A small-molecule ligand and the protein it binds are described below.
Small molecule (SMILES): Nc1ncnc2c1ncn2[C@H]1C[C@H](O)[C@@H](COP(=O)(O)O)O1

Sequence of chain 1.PA:
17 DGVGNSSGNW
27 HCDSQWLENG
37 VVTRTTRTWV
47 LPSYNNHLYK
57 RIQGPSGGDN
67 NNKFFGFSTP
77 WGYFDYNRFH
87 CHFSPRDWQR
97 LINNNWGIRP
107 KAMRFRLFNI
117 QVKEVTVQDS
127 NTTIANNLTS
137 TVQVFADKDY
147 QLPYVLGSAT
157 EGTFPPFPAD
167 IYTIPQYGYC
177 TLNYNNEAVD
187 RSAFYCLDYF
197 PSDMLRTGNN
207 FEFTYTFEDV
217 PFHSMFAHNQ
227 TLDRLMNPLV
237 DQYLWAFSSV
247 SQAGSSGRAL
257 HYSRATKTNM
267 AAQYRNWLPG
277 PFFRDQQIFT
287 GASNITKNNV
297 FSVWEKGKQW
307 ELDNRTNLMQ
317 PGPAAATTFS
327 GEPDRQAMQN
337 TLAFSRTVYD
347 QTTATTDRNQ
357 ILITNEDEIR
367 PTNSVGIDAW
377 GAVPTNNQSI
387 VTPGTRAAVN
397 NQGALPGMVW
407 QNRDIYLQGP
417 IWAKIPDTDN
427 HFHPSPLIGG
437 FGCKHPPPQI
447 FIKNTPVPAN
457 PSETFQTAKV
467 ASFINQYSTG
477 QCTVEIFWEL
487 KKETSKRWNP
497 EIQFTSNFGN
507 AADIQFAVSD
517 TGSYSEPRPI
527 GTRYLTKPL

Sequence of chain 1.CA:
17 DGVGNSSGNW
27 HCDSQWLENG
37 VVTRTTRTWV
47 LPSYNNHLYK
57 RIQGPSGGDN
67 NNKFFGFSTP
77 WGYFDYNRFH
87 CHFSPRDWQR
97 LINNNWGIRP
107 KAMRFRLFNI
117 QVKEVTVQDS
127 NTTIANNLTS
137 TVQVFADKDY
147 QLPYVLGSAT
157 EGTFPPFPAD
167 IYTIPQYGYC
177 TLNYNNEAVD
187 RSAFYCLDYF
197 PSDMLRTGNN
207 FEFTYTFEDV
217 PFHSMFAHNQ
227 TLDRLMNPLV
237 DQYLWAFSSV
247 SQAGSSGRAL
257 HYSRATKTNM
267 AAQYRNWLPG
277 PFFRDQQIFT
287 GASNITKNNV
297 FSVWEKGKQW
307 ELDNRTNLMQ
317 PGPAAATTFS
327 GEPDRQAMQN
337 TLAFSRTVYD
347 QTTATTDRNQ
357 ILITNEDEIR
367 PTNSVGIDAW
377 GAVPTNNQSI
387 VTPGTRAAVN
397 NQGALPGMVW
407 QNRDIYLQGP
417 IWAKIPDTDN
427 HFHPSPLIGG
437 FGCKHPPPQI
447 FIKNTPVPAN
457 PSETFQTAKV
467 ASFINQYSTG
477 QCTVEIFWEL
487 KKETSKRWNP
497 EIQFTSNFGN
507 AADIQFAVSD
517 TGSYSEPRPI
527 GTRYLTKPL

Binding-site contacts:
Ligand atom N7 contacts residue SER431 of chain 1.PA at 3.8 Å.
Ligand atom O2P contacts residue ASN426 of chain 1.CA at 3.3 Å.
Ligand atom C5' contacts residue HIS427 of chain 1.CA at 4.0 Å.
Ligand atom N7 contacts residue ASN426 of chain 1.CA at 3.5 Å (h-bond).
Ligand atom N1 contacts residue GLY438 of chain 1.PA at 3.7 Å.
Ligand atom N3 contacts residue PRO217 of chain 1.PA at 3.9 Å.
Ligand atom N1 contacts residue PRO430 of chain 1.PA at 3.5 Å (h-bond).
Ligand atom O2P contacts residue HIS427 of chain 1.CA at 3.1 Å.
Ligand atom C2 contacts residue PRO217 of chain 1.PA at 3.8 Å (hydrophobic).
Ligand atom C2' contacts residue HIS429 of chain 1.PA at 3.7 Å.
Ligand atom C6 contacts residue PRO430 of chain 1.PA at 3.7 Å (hydrophobic).
Ligand atom P contacts residue ASP425 of chain 1.CA at 3.7 Å.
Ligand atom O5' contacts residue HIS429 of chain 1.PA at 4.2 Å.
Ligand atom N7 contacts residue ASN408 of chain 1.PA at 3.5 Å (h-bond).
Ligand atom C4 contacts residue PRO217 of chain 1.PA at 3.8 Å (hydrophobic).
Ligand atom O2P contacts residue ASP425 of chain 1.CA at 3.2 Å (salt-bridge).
Ligand atom C5 contacts residue PRO217 of chain 1.PA at 3.8 Å (hydrophobic).
Ligand atom C6 contacts residue PRO217 of chain 1.PA at 4.0 Å (hydrophobic).
Ligand atom C5' contacts residue HIS429 of chain 1.PA at 3.1 Å.
Ligand atom C6 contacts residue SER431 of chain 1.PA at 3.8 Å.
Ligand atom N6 contacts residue PRO430 of chain 1.PA at 4.1 Å.
Ligand atom N3 contacts residue PRO430 of chain 1.PA at 4.1 Å.
Ligand atom C8 contacts residue ASN426 of chain 1.CA at 3.0 Å.
Ligand atom N6 contacts residue PRO432 of chain 1.PA at 4.0 Å.
Ligand atom N6 contacts residue GLY436 of chain 1.PA at 3.8 Å.
Ligand atom C8 contacts residue ASP425 of chain 1.CA at 4.1 Å.
Ligand atom C2 contacts residue PRO430 of chain 1.PA at 3.8 Å (hydrophobic).
Ligand atom N6 contacts residue SER431 of chain 1.PA at 3.3 Å.
Ligand atom N6 contacts residue ASN408 of chain 1.PA at 3.9 Å.
Ligand atom C2' contacts residue PRO430 of chain 1.PA at 3.5 Å (hydrophobic).
Ligand atom O4' contacts residue HIS429 of chain 1.PA at 4.0 Å.
Ligand atom C2 contacts residue GLY438 of chain 1.PA at 3.9 Å.
Ligand atom C4' contacts residue HIS429 of chain 1.PA at 3.9 Å.
Ligand atom O4' contacts residue ASN426 of chain 1.CA at 4.0 Å.
Ligand atom N6 contacts residue GLY438 of chain 1.PA at 4.2 Å.
Ligand atom C5 contacts residue SER431 of chain 1.PA at 4.0 Å.
Ligand atom N1 contacts residue PRO217 of chain 1.PA at 4.1 Å.
Ligand atom C3' contacts residue HIS429 of chain 1.PA at 3.7 Å.
Ligand atom N9 contacts residue PRO217 of chain 1.PA at 4.2 Å.
Ligand atom N9 contacts residue ASN426 of chain 1.CA at 4.1 Å.